Binding-site contacts:
Ligand atom N10 contacts residue ZN1 of chain 1.B at 1.7 Å.
Ligand atom C2 contacts residue VAL202 of chain 1.A at 3.6 Å (hydrophobic).
Ligand atom O9 contacts residue ZN1 of chain 1.B at 3.2 Å.
Ligand atom C16 contacts residue PRO204 of chain 1.A at 3.7 Å (hydrophobic).
Ligand atom F12 contacts residue HIS98 of chain 1.A at 3.0 Å.
Ligand atom O22 contacts residue HIS66 of chain 1.A at 3.2 Å (h-bond).
Ligand atom C3 contacts residue HIS96 of chain 1.A at 3.2 Å.
Ligand atom C20 contacts residue PHE133 of chain 1.A at 3.7 Å (hydrophobic).
Ligand atom C6 contacts residue VAL202 of chain 1.A at 3.6 Å (hydrophobic).
Ligand atom N10 contacts residue HIS121 of chain 1.A at 3.2 Å (h-bond).
Ligand atom S7 contacts residue HIS96 of chain 1.A at 3.5 Å (h-bond).
Ligand atom S7 contacts residue ZN1 of chain 1.B at 3.0 Å.
Ligand atom C15 contacts residue LEU200 of chain 1.A at 3.8 Å (hydrophobic).
Ligand atom C21 contacts residue ASN69 of chain 1.A at 3.1 Å.
Ligand atom O22 contacts residue SER64 of chain 1.A at 3.8 Å.
Ligand atom C3 contacts residue VAL202 of chain 1.A at 3.5 Å (hydrophobic).
Ligand atom O8 contacts residue THR201 of chain 1.A at 2.7 Å (h-bond).
Ligand atom C24 contacts residue SER64 of chain 1.A at 3.7 Å.
Ligand atom N10 contacts residue HIS96 of chain 1.A at 3.1 Å (h-bond).
Ligand atom O8 contacts residue LEU200 of chain 1.A at 3.1 Å.
Ligand atom C4 contacts residue ZN1 of chain 1.B at 3.8 Å.
Ligand atom C19 contacts residue PHE133 of chain 1.A at 3.6 Å (hydrophobic).
Ligand atom C4 contacts residue HIS96 of chain 1.A at 3.4 Å.
Ligand atom C24 contacts residue ASN69 of chain 1.A at 3.8 Å.
Ligand atom O9 contacts residue HIS96 of chain 1.A at 3.2 Å.
Ligand atom C20 contacts residue LEU200 of chain 1.A at 3.7 Å (hydrophobic).
Ligand atom N10 contacts residue THR201 of chain 1.A at 2.7 Å (h-bond).
Ligand atom C3 contacts residue ZN1 of chain 1.B at 3.7 Å.
Ligand atom O9 contacts residue VAL123 of chain 1.A at 3.8 Å.
Ligand atom C21 contacts residue SER64 of chain 1.A at 3.5 Å.
Ligand atom F12 contacts residue VAL202 of chain 1.A at 3.7 Å.
Ligand atom C4 contacts residue VAL202 of chain 1.A at 3.5 Å (hydrophobic).
Ligand atom F27 contacts residue LEU200 of chain 1.A at 3.7 Å.
Ligand atom C1 contacts residue VAL202 of chain 1.A at 3.6 Å (hydrophobic).
Ligand atom F12 contacts residue ZN1 of chain 1.B at 2.9 Å.
Ligand atom C5 contacts residue VAL202 of chain 1.A at 3.5 Å (hydrophobic).
Ligand atom F12 contacts residue HIS96 of chain 1.A at 2.8 Å.
Ligand atom O25 contacts residue ASN69 of chain 1.A at 3.4 Å (h-bond).
Ligand atom N10 contacts residue HIS98 of chain 1.A at 3.0 Å (h-bond).
Ligand atom C19 contacts residue ALA137 of chain 1.A at 3.6 Å (hydrophobic).

Sequence of chain 1.A:
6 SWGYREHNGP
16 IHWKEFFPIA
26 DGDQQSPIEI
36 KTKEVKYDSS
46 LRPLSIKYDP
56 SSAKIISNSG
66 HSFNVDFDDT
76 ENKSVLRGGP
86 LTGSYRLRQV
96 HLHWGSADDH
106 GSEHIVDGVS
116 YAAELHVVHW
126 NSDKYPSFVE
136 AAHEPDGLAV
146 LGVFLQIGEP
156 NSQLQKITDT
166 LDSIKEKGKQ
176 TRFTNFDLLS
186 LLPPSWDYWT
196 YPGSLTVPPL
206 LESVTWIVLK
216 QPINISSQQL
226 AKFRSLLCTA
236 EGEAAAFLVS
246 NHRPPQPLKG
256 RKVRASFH

A protein and the small-molecule ligand that binds it are described below.
Small molecule (SMILES): NS(=O)(=O)c1c(F)c(F)c(S(=O)(=O)CCO)c(NCc2ccccc2)c1F